Binding-site contacts:
Ligand atom C11 contacts residue MET164 of chain 1.B at 3.5 Å (hydrophobic).
Ligand atom C5 contacts residue MET164 of chain 1.B at 3.7 Å (hydrophobic).
Ligand atom C13 contacts residue ILE37 of chain 1.B at 3.8 Å (hydrophobic).
Ligand atom F contacts residue LEU178 of chain 1.B at 3.7 Å.
Ligand atom C1 contacts residue LEU110 of chain 1.B at 3.5 Å (hydrophobic).
Ligand atom F contacts residue ALA179 of chain 1.B at 3.4 Å.
Ligand atom C4 contacts residue PHE42 of chain 1.B at 3.6 Å (hydrophobic).
Ligand atom C2 contacts residue LEU110 of chain 1.B at 3.7 Å (hydrophobic).
Ligand atom C9 contacts residue ILE37 of chain 1.B at 3.5 Å (hydrophobic).
Ligand atom N contacts residue PRO111 of chain 1.B at 2.9 Å (h-bond).
Ligand atom C16 contacts residue HIS115 of chain 1.B at 3.6 Å.
Ligand atom N2 contacts residue GLY38 of chain 1.B at 3.8 Å.
Ligand atom C21 contacts residue VAL45 of chain 1.B at 3.7 Å (hydrophobic).
Ligand atom C7 contacts residue PRO111 of chain 1.B at 3.7 Å (hydrophobic).
Ligand atom C14 contacts residue MET113 of chain 1.B at 3.3 Å (hydrophobic).
Ligand atom C16 contacts residue GLY116 of chain 1.B at 3.7 Å.
Ligand atom C10 contacts residue ILE37 of chain 1.B at 3.5 Å (hydrophobic).
Ligand atom N1 contacts residue MET113 of chain 1.B at 2.8 Å (h-bond).
Ligand atom C20 contacts residue VAL45 of chain 1.B at 3.5 Å (hydrophobic).
Ligand atom C contacts residue ALA179 of chain 1.B at 3.6 Å (hydrophobic).
Ligand atom C12 contacts residue MET113 of chain 1.B at 3.7 Å (hydrophobic).
Ligand atom C8 contacts residue TYR112 of chain 1.B at 3.3 Å (hydrophobic).
Ligand atom C7 contacts residue MET113 of chain 1.B at 3.8 Å (hydrophobic).
Ligand atom C16 contacts residue LYS114 of chain 1.B at 3.5 Å.
Ligand atom C2 contacts residue MET182 of chain 1.B at 3.5 Å (hydrophobic).
Ligand atom N contacts residue ALA61 of chain 1.B at 3.2 Å.
Ligand atom C12 contacts residue ILE37 of chain 1.B at 3.6 Å (hydrophobic).
Ligand atom C7 contacts residue ALA61 of chain 1.B at 3.6 Å (hydrophobic).
Ligand atom C15 contacts residue LYS114 of chain 1.B at 3.8 Å.
Ligand atom C10 contacts residue MET164 of chain 1.B at 3.3 Å (hydrophobic).
Ligand atom C1 contacts residue ALA179 of chain 1.B at 3.1 Å (hydrophobic).
Ligand atom C contacts residue LEU110 of chain 1.B at 3.8 Å (hydrophobic).
Ligand atom C21 contacts residue LYS63 of chain 1.B at 3.6 Å.
Ligand atom N1 contacts residue TYR112 of chain 1.B at 3.4 Å.
Ligand atom C14 contacts residue TYR112 of chain 1.B at 3.7 Å (hydrophobic).
Ligand atom C13 contacts residue PHE42 of chain 1.B at 3.4 Å (hydrophobic).
Ligand atom C8 contacts residue MET113 of chain 1.B at 3.1 Å (hydrophobic).
Ligand atom C6 contacts residue ALA61 of chain 1.B at 3.7 Å (hydrophobic).
Ligand atom F contacts residue LYS63 of chain 1.B at 2.9 Å.
Ligand atom C9 contacts residue MET113 of chain 1.B at 3.6 Å (hydrophobic).

The protein below binds the small molecule below.
Small molecule (SMILES): Fc1ccc(Cc2c[nH]c3ncc(-c4cnn(C5CCNCC5)c4)cc23)cc1

Sequence of chain 1.B:
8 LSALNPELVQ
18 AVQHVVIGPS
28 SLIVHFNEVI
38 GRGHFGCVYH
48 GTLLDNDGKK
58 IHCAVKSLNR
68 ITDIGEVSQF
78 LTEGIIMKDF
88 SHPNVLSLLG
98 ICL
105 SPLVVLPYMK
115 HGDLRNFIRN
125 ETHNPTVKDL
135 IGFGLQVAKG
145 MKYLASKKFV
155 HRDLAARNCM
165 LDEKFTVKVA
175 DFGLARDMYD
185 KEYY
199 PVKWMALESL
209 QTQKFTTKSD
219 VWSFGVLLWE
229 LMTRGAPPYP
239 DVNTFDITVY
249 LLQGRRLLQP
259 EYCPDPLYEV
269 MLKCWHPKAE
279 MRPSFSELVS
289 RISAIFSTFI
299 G